The protein below binds the small molecule below.
Small molecule (SMILES): NC(=O)NCc1ccco1

Binding-site contacts:
Ligand atom C08 contacts residue PRO156 of chain 3.A at 4.3 Å (hydrophobic).
Ligand atom C08 contacts residue LEU192 of chain 3.A at 3.0 Å (hydrophobic).
Ligand atom O10 contacts residue SER157 of chain 3.A at 3.6 Å.
Ligand atom C04 contacts residue GLU194 of chain 3.A at 3.6 Å.
Ligand atom C05 contacts residue PRO156 of chain 3.A at 3.5 Å (hydrophobic).
Ligand atom C02 contacts residue PRO193 of chain 3.A at 3.8 Å (hydrophobic).
Ligand atom C02 contacts residue GLU194 of chain 3.A at 3.5 Å.
Ligand atom C07 contacts residue GLN191 of chain 3.A at 3.2 Å.
Ligand atom N03 contacts residue LEU192 of chain 3.A at 3.1 Å (h-bond).
Ligand atom C07 contacts residue PRO156 of chain 3.A at 3.8 Å (hydrophobic).
Ligand atom N01 contacts residue SER157 of chain 3.A at 3.0 Å (h-bond).
Ligand atom C07 contacts residue LEU192 of chain 3.A at 4.2 Å (hydrophobic).
Ligand atom C06 contacts residue GLN155 of chain 3.A at 3.9 Å.
Ligand atom C04 contacts residue LEU192 of chain 3.A at 3.6 Å (hydrophobic).
Ligand atom N01 contacts residue GLU194 of chain 3.A at 4.1 Å.
Ligand atom N03 contacts residue SER157 of chain 3.A at 3.4 Å (h-bond).
Ligand atom C05 contacts residue GLN191 of chain 3.A at 3.5 Å.
Ligand atom C08 contacts residue SER157 of chain 3.A at 4.0 Å.
Ligand atom C02 contacts residue SER157 of chain 3.A at 3.1 Å.
Ligand atom N03 contacts residue PRO193 of chain 3.A at 3.7 Å.
Ligand atom N03 contacts residue GLU194 of chain 3.A at 3.4 Å (salt-bridge).
Ligand atom O10 contacts residue PRO156 of chain 3.A at 4.2 Å.
Ligand atom O09 contacts residue LEU192 of chain 3.A at 3.0 Å (h-bond).
Ligand atom C04 contacts residue GLN191 of chain 3.A at 3.7 Å.
Ligand atom N01 contacts residue TYR327 of chain 3.A at 4.0 Å.
Ligand atom O09 contacts residue SER157 of chain 3.A at 3.4 Å.
Ligand atom C07 contacts residue GLN155 of chain 3.A at 3.1 Å.
Ligand atom C08 contacts residue GLN155 of chain 3.A at 3.7 Å.
Ligand atom C05 contacts residue SER157 of chain 3.A at 3.9 Å.
Ligand atom C06 contacts residue GLN191 of chain 3.A at 3.4 Å.
Ligand atom O10 contacts residue VAL158 of chain 3.A at 3.9 Å.
Ligand atom C06 contacts residue PRO156 of chain 3.A at 3.2 Å (hydrophobic).
Ligand atom C05 contacts residue LEU192 of chain 3.A at 3.5 Å (hydrophobic).
Ligand atom C04 contacts residue PRO156 of chain 3.A at 3.8 Å (hydrophobic).
Ligand atom N01 contacts residue PRO193 of chain 3.A at 3.0 Å (h-bond).
Ligand atom C08 contacts residue GLN191 of chain 3.A at 3.8 Å.
Ligand atom O09 contacts residue PRO156 of chain 3.A at 4.1 Å.
Ligand atom O10 contacts residue GLU194 of chain 3.A at 3.6 Å (salt-bridge).
Ligand atom O09 contacts residue GLN191 of chain 3.A at 4.0 Å.
Ligand atom N01 contacts residue THR195 of chain 3.A at 4.1 Å.

Sequence of chain 3.A:
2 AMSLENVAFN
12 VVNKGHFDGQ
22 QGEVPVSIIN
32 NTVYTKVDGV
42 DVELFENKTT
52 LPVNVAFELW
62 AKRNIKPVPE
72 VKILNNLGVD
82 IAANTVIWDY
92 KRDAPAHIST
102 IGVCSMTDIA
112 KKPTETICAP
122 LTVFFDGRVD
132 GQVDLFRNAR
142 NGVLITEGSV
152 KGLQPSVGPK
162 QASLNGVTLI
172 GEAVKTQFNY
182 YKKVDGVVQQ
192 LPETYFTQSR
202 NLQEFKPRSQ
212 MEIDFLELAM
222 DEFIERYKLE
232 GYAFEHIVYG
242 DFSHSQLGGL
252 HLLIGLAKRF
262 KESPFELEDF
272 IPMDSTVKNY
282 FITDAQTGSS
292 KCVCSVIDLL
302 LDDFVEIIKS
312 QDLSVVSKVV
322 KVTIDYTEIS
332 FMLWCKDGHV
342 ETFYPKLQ